Sequence of chain 1.B:
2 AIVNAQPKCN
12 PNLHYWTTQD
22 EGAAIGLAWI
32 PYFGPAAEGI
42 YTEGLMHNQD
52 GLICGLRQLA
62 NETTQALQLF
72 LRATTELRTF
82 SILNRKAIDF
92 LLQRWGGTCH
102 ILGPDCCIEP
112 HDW

Sequence of chain 1.A:
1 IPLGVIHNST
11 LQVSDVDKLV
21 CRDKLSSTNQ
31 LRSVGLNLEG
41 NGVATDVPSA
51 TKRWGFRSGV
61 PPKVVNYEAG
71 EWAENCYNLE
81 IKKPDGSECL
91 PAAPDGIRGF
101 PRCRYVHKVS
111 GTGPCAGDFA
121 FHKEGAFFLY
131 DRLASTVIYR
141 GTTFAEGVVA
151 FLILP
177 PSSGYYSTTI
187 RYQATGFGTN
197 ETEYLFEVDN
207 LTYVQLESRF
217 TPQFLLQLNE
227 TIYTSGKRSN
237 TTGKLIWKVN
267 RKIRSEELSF

A small-molecule ligand and the protein it binds are described below.
Small molecule (SMILES): CC(=O)N[C@H]1[C@H](O[C@H]2[C@H](O)[C@@H](NC(C)=O)CO[C@@H]2CO)O[C@H](CO)[C@@H](O[C@@H]2O[C@H](CO[C@H]3O[C@H](CO)[C@@H](O)[C@H](O)[C@@H]3O)[C@@H](O)[C@H](O[C@H]3O[C@H](CO)[C@@H](O)[C@H](O)[C@@H]3O)[C@@H]2O)[C@@H]1O

Binding-site contacts:
Ligand atom O7 contacts residue ASN56 of chain 1.C at 3.8 Å.
Ligand atom C8 contacts residue GLN7 of chain 1.B at 3.5 Å.
Ligand atom C6 contacts residue LEU28 of chain 1.H at 4.2 Å (hydrophobic).
Ligand atom C7 contacts residue ASN56 of chain 1.C at 4.5 Å.
Ligand atom O6 contacts residue ALA6 of chain 1.B at 2.3 Å.
Ligand atom C6 contacts residue PRO8 of chain 1.B at 4.1 Å (hydrophobic).
Ligand atom O6 contacts residue GLN7 of chain 1.B at 4.0 Å.
Ligand atom O7 contacts residue ASN62 of chain 1.B at 4.1 Å.
Ligand atom C7 contacts residue THR65 of chain 1.B at 4.4 Å.
Ligand atom O6 contacts residue PRO8 of chain 1.B at 3.3 Å.
Ligand atom C8 contacts residue ASN62 of chain 1.B at 3.7 Å.
Ligand atom C8 contacts residue ASN56 of chain 1.C at 4.4 Å.
Ligand atom O5 contacts residue ASN62 of chain 1.B at 2.4 Å (h-bond).
Ligand atom O3 contacts residue GLU124 of chain 1.A at 3.1 Å (salt-bridge).
Ligand atom C8 contacts residue THR65 of chain 1.B at 3.9 Å.
Ligand atom C5 contacts residue ALA6 of chain 1.B at 4.5 Å (hydrophobic).
Ligand atom O6 contacts residue LEU28 of chain 1.H at 3.6 Å.
Ligand atom O6 contacts residue GLU124 of chain 1.A at 2.4 Å (salt-bridge).
Ligand atom C3 contacts residue ASN62 of chain 1.B at 3.8 Å.
Ligand atom C5 contacts residue ASN62 of chain 1.B at 3.7 Å.
Ligand atom C5 contacts residue GLU124 of chain 1.A at 3.6 Å.
Ligand atom C8 contacts residue PRO8 of chain 1.B at 3.6 Å (hydrophobic).
Ligand atom C4 contacts residue ASN62 of chain 1.B at 4.2 Å.
Ligand atom C7 contacts residue ASN62 of chain 1.B at 3.2 Å.
Ligand atom C8 contacts residue GLU124 of chain 1.A at 3.4 Å.
Ligand atom C6 contacts residue GLU124 of chain 1.A at 3.3 Å.
Ligand atom C7 contacts residue GLU124 of chain 1.A at 3.9 Å.
Ligand atom C1 contacts residue ASN62 of chain 1.B at 1.5 Å.
Ligand atom N2 contacts residue ASN62 of chain 1.B at 2.5 Å (h-bond).
Ligand atom O6 contacts residue PHE34 of chain 1.H at 3.9 Å.
Ligand atom C6 contacts residue ALA6 of chain 1.B at 3.7 Å (hydrophobic).
Ligand atom O5 contacts residue ALA6 of chain 1.B at 4.4 Å.
Ligand atom O7 contacts residue GLU124 of chain 1.A at 3.7 Å.
Ligand atom O5 contacts residue GLU124 of chain 1.A at 3.7 Å.
Ligand atom C2 contacts residue ASN62 of chain 1.B at 2.5 Å.

Sequence of chain 1.H:
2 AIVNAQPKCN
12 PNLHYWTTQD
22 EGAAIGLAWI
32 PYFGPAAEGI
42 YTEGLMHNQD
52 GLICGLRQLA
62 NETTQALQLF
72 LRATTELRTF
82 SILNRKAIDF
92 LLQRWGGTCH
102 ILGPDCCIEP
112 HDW

Sequence of chain 1.C:
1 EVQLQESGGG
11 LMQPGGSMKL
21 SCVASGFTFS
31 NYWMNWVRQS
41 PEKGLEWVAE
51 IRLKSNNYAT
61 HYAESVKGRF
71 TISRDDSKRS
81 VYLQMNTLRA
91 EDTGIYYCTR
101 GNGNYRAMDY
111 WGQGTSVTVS